Sequence of chain 3.M:
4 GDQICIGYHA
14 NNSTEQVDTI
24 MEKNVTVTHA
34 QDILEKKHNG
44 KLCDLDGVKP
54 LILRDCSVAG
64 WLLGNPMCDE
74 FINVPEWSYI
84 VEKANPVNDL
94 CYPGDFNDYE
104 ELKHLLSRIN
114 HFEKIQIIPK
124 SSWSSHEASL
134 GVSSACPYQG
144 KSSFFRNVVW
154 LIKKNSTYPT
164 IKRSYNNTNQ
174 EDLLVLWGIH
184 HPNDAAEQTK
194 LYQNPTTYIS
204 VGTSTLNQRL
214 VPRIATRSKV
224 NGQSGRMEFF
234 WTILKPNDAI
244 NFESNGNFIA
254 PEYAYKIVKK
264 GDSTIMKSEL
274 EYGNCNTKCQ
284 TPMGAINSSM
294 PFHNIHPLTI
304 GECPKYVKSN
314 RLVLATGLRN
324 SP

The protein below binds the small molecule below.
Small molecule (SMILES): CC(=O)N[C@H]1[C@H](O[C@H]2[C@H](O)[C@@H](NC(C)=O)CO[C@@H]2CO)O[C@H](CO)[C@@H](O)[C@@H]1O

Binding-site contacts:
Ligand atom C4 contacts residue ASN27 of chain 3.M at 4.3 Å.
Ligand atom O6 contacts residue GLN19 of chain 3.M at 4.4 Å.
Ligand atom O5 contacts residue GLN19 of chain 3.M at 3.1 Å (h-bond).
Ligand atom C1 contacts residue GLN19 of chain 3.M at 3.9 Å.
Ligand atom C5 contacts residue ASN27 of chain 3.M at 3.7 Å.
Ligand atom C6 contacts residue GLN19 of chain 3.M at 3.8 Å.
Ligand atom C1 contacts residue ASN27 of chain 3.M at 1.5 Å.
Ligand atom C5 contacts residue GLN19 of chain 3.M at 4.0 Å.
Ligand atom C6 contacts residue ARG314 of chain 3.M at 3.8 Å.
Ligand atom O3 contacts residue ASN27 of chain 3.M at 3.9 Å.
Ligand atom N2 contacts residue ASN27 of chain 3.M at 3.6 Å.
Ligand atom O5 contacts residue ASN27 of chain 3.M at 2.4 Å (h-bond).
Ligand atom C3 contacts residue ASN27 of chain 3.M at 3.7 Å.
Ligand atom C2 contacts residue ASN27 of chain 3.M at 2.7 Å.